Sequence of chain 1.P:
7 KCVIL

The small molecule below binds the protein below.
Small molecule (SMILES): CC(C)=CCC/C(C)=C/CC/C(C)=C/CCN(C)CCO[P](=O)(O)OP(=O)(O)O

Binding-site contacts:
Ligand atom C10 contacts residue TYR272 of chain 1.H at 3.8 Å (hydrophobic).
Ligand atom C20 contacts residue THR127 of chain 1.H at 3.7 Å.
Ligand atom O3B contacts residue TYR272 of chain 1.H at 3.4 Å (h-bond).
Ligand atom O2B contacts residue TYR272 of chain 1.H at 3.7 Å.
Ligand atom C20 contacts residue THR49 of chain 1.H at 3.9 Å.
Ligand atom C8 contacts residue GLY221 of chain 1.H at 3.9 Å.
Ligand atom C12 contacts residue ARG173 of chain 1.H at 3.9 Å.
Ligand atom C1 contacts residue TYR200 of chain 1.G at 3.5 Å (hydrophobic).
Ligand atom C2 contacts residue TYR166 of chain 1.G at 3.8 Å (hydrophobic).
Ligand atom C10 contacts residue TRP275 of chain 1.H at 3.5 Å (hydrophobic).
Ligand atom C15 contacts residue TYR176 of chain 1.H at 4.0 Å (hydrophobic).
Ligand atom C14 contacts residue ARG173 of chain 1.H at 3.7 Å.
Ligand atom C5 contacts residue VAL9 of chain 1.P at 3.9 Å (hydrophobic).
Ligand atom O1A contacts residue LYS198 of chain 1.G at 3.9 Å.
Ligand atom C9 contacts residue GLY221 of chain 1.H at 3.9 Å.
Ligand atom C14 contacts residue ILE10 of chain 1.P at 3.5 Å (hydrophobic).
Ligand atom C12 contacts residue TRP275 of chain 1.H at 3.6 Å (hydrophobic).
Ligand atom C6 contacts residue HIS219 of chain 1.H at 3.7 Å.
Ligand atom C11 contacts residue ILE10 of chain 1.P at 4.0 Å (hydrophobic).
Ligand atom O2B contacts residue ARG263 of chain 1.H at 3.3 Å (salt-bridge).
Ligand atom C18 contacts residue TYR126 of chain 1.H at 3.9 Å (hydrophobic).
Ligand atom C4 contacts residue VAL9 of chain 1.P at 3.6 Å (hydrophobic).
Ligand atom O1A contacts residue ARG263 of chain 1.H at 3.0 Å (salt-bridge).
Ligand atom N3 contacts residue VAL9 of chain 1.P at 3.9 Å.
Ligand atom C5 contacts residue TYR166 of chain 1.G at 3.6 Å (hydrophobic).
Ligand atom C13 contacts residue ARG173 of chain 1.H at 3.9 Å.
Ligand atom O2B contacts residue HIS219 of chain 1.H at 2.9 Å (h-bond).
Ligand atom C19 contacts residue TYR126 of chain 1.H at 3.9 Å (hydrophobic).
Ligand atom N3 contacts residue TYR166 of chain 1.G at 4.0 Å.
Ligand atom O1B contacts residue LYS266 of chain 1.H at 2.6 Å (salt-bridge).
Ligand atom PA contacts residue ARG263 of chain 1.H at 3.9 Å.
Ligand atom O2A contacts residue LYS164 of chain 1.G at 3.0 Å (salt-bridge).
Ligand atom C19 contacts residue ASN345 of chain 1.H at 3.9 Å.
Ligand atom O3A contacts residue ARG263 of chain 1.H at 3.8 Å.
Ligand atom C9 contacts residue TRP275 of chain 1.H at 3.7 Å (hydrophobic).
Ligand atom O1B contacts residue ARG263 of chain 1.H at 3.2 Å (salt-bridge).
Ligand atom PB contacts residue ARG263 of chain 1.H at 3.6 Å.
Ligand atom O1A contacts residue TYR200 of chain 1.G at 3.7 Å.
Ligand atom C12 contacts residue CYS225 of chain 1.H at 4.0 Å (hydrophobic).
Ligand atom C11 contacts residue ARG173 of chain 1.H at 3.7 Å.

Sequence of chain 1.H:
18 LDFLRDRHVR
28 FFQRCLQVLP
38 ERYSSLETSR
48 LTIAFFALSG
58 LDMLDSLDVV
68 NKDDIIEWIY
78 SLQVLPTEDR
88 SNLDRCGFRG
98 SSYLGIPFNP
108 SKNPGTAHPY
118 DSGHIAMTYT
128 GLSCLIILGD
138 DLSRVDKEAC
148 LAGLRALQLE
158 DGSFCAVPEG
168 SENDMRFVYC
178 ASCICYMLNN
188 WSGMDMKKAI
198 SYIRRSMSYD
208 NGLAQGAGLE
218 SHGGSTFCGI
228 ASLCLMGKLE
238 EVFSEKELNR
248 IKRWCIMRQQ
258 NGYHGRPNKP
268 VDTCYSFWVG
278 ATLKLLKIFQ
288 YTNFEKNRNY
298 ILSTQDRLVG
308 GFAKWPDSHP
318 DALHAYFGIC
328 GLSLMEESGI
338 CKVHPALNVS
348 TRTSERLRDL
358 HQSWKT

Sequence of chain 1.G:
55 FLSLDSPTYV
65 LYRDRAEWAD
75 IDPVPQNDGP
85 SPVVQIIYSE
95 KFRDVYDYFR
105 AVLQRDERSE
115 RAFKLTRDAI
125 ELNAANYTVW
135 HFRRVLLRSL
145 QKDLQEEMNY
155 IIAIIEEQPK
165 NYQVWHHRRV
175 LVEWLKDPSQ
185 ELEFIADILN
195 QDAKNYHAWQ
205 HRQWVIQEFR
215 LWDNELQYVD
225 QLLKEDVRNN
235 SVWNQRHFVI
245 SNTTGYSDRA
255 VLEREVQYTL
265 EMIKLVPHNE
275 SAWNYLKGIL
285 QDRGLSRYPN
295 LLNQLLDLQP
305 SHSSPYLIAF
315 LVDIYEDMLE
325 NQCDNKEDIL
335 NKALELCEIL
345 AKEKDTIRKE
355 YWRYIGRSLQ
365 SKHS